Binding-site contacts:
Ligand atom O3P contacts residue SER635 of chain 1.B at 2.5 Å (h-bond).
Ligand atom N3 contacts residue LYS756 of chain 1.B at 3.5 Å (salt-bridge).
Ligand atom C4' contacts residue LYS537 of chain 1.B at 3.6 Å.
Ligand atom P2 contacts residue THR538 of chain 1.B at 3.6 Å.
Ligand atom O3P contacts residue TYR760 of chain 1.B at 3.3 Å.
Ligand atom P2 contacts residue GLY539 of chain 1.B at 3.4 Å.
Ligand atom O6P contacts residue LYS756 of chain 1.B at 3.3 Å.
Ligand atom O4' contacts residue THR538 of chain 1.B at 3.2 Å.
Ligand atom N7 contacts residue LEU704 of chain 1.B at 3.4 Å.
Ligand atom C3' contacts residue LYS756 of chain 1.B at 3.5 Å.
Ligand atom O5P contacts residue LYS537 of chain 1.B at 3.0 Å (salt-bridge).
Ligand atom O5P contacts residue THR538 of chain 1.B at 3.2 Å (h-bond).
Ligand atom P1 contacts residue SER635 of chain 1.B at 3.7 Å.
Ligand atom C8 contacts residue GLY701 of chain 1.B at 3.6 Å.
Ligand atom O5' contacts residue GLY539 of chain 1.B at 2.6 Å (h-bond).
Ligand atom N1 contacts residue ALA542 of chain 1.B at 3.5 Å.
Ligand atom O4P contacts residue LYS756 of chain 1.B at 3.3 Å.
Ligand atom C4' contacts residue THR538 of chain 1.B at 3.7 Å.
Ligand atom O5' contacts residue LYS537 of chain 1.B at 3.3 Å.
Ligand atom C4' contacts residue GLY539 of chain 1.B at 3.7 Å.
Ligand atom O6P contacts residue THR540 of chain 1.B at 3.4 Å (h-bond).
Ligand atom N7 contacts residue ARG705 of chain 1.B at 3.4 Å.
Ligand atom O6P contacts residue GLY539 of chain 1.B at 3.7 Å.
Ligand atom O5P contacts residue THR540 of chain 1.B at 3.0 Å (h-bond).
Ligand atom C8 contacts residue ARG705 of chain 1.B at 3.6 Å.
Ligand atom O5P contacts residue GLY539 of chain 1.B at 3.4 Å (h-bond).
Ligand atom O1P contacts residue TYR760 of chain 1.B at 2.5 Å (h-bond).
Ligand atom N6 contacts residue LEU704 of chain 1.B at 2.6 Å (h-bond).
Ligand atom O2P contacts residue LYS756 of chain 1.B at 3.0 Å (salt-bridge).
Ligand atom O2P contacts residue GLY757 of chain 1.B at 3.4 Å (h-bond).
Ligand atom O2P contacts residue ARG758 of chain 1.B at 3.3 Å (salt-bridge).
Ligand atom O3' contacts residue SER635 of chain 1.B at 3.6 Å.
Ligand atom C2 contacts residue LEU752 of chain 1.B at 3.6 Å (hydrophobic).
Ligand atom N7 contacts residue GLY701 of chain 1.B at 3.3 Å (h-bond).
Ligand atom N1 contacts residue PHE739 of chain 1.B at 3.6 Å.
Ligand atom O6P contacts residue THR541 of chain 1.B at 2.9 Å (h-bond).
Ligand atom O4P contacts residue LYS537 of chain 1.B at 3.5 Å.
Ligand atom P1 contacts residue TYR760 of chain 1.B at 3.5 Å.
Ligand atom O4' contacts residue GLY539 of chain 1.B at 2.9 Å (h-bond).
Ligand atom O5' contacts residue THR538 of chain 1.B at 2.8 Å (h-bond).

A protein and the small-molecule ligand that binds it are described below.
Small molecule (SMILES): Nc1ncnc2c1ncn2[C@@H]1O[C@H](COP(=O)(O)O)[C@@H](OP(=O)(O)O)[C@H]1O

Sequence of chain 1.B:
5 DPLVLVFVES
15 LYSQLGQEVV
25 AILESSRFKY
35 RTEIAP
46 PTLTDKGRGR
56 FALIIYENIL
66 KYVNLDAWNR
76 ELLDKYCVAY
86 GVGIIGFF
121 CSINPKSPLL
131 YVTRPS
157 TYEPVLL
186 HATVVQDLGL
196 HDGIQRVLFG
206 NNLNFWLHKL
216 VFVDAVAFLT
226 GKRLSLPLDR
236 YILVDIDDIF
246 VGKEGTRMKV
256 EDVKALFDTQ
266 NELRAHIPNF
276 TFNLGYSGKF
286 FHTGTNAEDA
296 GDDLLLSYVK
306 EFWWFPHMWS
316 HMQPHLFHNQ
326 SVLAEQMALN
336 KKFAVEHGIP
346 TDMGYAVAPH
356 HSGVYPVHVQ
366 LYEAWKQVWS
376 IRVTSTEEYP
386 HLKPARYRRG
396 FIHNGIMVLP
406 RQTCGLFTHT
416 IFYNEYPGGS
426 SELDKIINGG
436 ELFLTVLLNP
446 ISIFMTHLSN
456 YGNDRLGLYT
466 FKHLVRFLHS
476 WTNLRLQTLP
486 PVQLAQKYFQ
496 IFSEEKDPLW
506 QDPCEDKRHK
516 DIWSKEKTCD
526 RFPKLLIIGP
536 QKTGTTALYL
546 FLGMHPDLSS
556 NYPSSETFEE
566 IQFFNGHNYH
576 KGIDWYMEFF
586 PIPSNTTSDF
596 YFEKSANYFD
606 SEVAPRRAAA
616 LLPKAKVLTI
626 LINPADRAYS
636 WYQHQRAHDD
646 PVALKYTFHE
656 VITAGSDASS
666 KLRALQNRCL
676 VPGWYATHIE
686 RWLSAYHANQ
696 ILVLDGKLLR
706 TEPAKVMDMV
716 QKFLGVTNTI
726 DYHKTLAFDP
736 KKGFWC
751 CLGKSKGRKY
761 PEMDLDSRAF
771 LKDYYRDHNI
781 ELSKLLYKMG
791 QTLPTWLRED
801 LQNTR